Binding-site contacts:
Ligand atom C2 contacts residue ASN96 of chain 26.F at 2.6 Å.
Ligand atom C8 contacts residue GLY75 of chain 26.F at 2.5 Å.
Ligand atom C1 contacts residue GLY75 of chain 26.F at 3.9 Å.
Ligand atom O7 contacts residue GLY75 of chain 26.F at 4.0 Å.
Ligand atom O7 contacts residue NAG1 of chain 26.K at 3.4 Å.
Ligand atom C7 contacts residue ASN96 of chain 26.F at 3.5 Å.
Ligand atom C3 contacts residue ASN96 of chain 26.F at 3.8 Å.
Ligand atom C2 contacts residue GLY75 of chain 26.F at 3.8 Å.
Ligand atom C5 contacts residue ASN96 of chain 26.F at 3.5 Å.
Ligand atom C4 contacts residue ASN96 of chain 26.F at 4.2 Å.
Ligand atom O7 contacts residue ASN96 of chain 26.F at 3.4 Å (h-bond).
Ligand atom C7 contacts residue GLY75 of chain 26.F at 2.9 Å.
Ligand atom O7 contacts residue ASN77 of chain 26.F at 3.4 Å (h-bond).
Ligand atom C7 contacts residue NAG1 of chain 26.K at 4.3 Å.
Ligand atom C8 contacts residue LYS76 of chain 26.F at 4.0 Å.
Ligand atom C8 contacts residue NAG1 of chain 26.K at 4.3 Å.
Ligand atom C3 contacts residue GLY75 of chain 26.F at 4.4 Å.
Ligand atom N2 contacts residue ASN96 of chain 26.F at 3.1 Å (h-bond).
Ligand atom C1 contacts residue ASN96 of chain 26.F at 1.4 Å.
Ligand atom C7 contacts residue ASN77 of chain 26.F at 3.8 Å.
Ligand atom N2 contacts residue GLY75 of chain 26.F at 2.6 Å (h-bond).
Ligand atom O5 contacts residue ASN96 of chain 26.F at 2.2 Å (h-bond).
Ligand atom C8 contacts residue ASN77 of chain 26.F at 3.7 Å.

The protein below binds the small molecule below.
Small molecule (SMILES): CC(=O)N[C@H]1[C@H](O[C@H]2[C@H](O)[C@@H](NC(C)=O)CO[C@@H]2CO)O[C@H](CO)[C@@H](O[C@@H]2O[C@H](CO)[C@@H](O)[C@H](O)[C@@H]2O)[C@@H]1O

Sequence of chain 26.F:
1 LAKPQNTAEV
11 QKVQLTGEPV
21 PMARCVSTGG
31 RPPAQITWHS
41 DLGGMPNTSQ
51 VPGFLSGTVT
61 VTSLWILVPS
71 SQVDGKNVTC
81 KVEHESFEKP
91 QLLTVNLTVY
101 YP